Sequence of chain 1.B:
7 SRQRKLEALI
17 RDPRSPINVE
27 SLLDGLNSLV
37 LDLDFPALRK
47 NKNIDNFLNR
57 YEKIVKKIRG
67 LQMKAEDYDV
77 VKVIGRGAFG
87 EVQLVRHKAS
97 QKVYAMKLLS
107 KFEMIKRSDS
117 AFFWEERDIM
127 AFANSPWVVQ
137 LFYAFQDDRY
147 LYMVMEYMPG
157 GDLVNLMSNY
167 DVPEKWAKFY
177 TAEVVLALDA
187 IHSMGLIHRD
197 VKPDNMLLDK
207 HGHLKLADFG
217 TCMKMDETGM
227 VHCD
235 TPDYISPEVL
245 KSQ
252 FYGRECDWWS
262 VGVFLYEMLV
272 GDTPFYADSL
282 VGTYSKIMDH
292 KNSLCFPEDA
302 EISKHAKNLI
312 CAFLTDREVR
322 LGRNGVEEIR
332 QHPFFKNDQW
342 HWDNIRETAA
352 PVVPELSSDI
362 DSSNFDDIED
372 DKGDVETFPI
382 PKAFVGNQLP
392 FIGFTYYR

This protein binds this small molecule.
Small molecule (SMILES): COc1cccc([C@@H](C)NC(=O)N2CCC(c3ccncc3)CC2)c1

Binding-site contacts:
Ligand atom C11 contacts residue GLY83 of chain 1.B at 3.8 Å.
Ligand atom C11 contacts residue LYS103 of chain 1.B at 3.6 Å.
Ligand atom C26 contacts residue LEU203 of chain 1.B at 3.4 Å (hydrophobic).
Ligand atom C25 contacts residue MET154 of chain 1.B at 3.4 Å (hydrophobic).
Ligand atom C4 contacts residue ASP214 of chain 1.B at 3.2 Å.
Ligand atom C18 contacts residue ALA213 of chain 1.B at 3.7 Å (hydrophobic).
Ligand atom N3 contacts residue ASP214 of chain 1.B at 3.6 Å (salt-bridge).
Ligand atom C25 contacts residue ALA101 of chain 1.B at 3.8 Å (hydrophobic).
Ligand atom C9 contacts residue VAL88 of chain 1.B at 3.7 Å (hydrophobic).
Ligand atom C10 contacts residue GLY86 of chain 1.B at 3.7 Å.
Ligand atom C23 contacts residue ILE80 of chain 1.B at 3.8 Å (hydrophobic).
Ligand atom C14 contacts residue LYS103 of chain 1.B at 3.7 Å.
Ligand atom C2 contacts residue LYS103 of chain 1.B at 3.8 Å.
Ligand atom C10 contacts residue LYS103 of chain 1.B at 3.8 Å.
Ligand atom C2 contacts residue ASP214 of chain 1.B at 3.5 Å.
Ligand atom O12 contacts residue GLY86 of chain 1.B at 3.9 Å.
Ligand atom C13 contacts residue PHE85 of chain 1.B at 3.7 Å (hydrophobic).
Ligand atom C6 contacts residue ASP214 of chain 1.B at 3.6 Å.
Ligand atom C13 contacts residue LEU105 of chain 1.B at 3.8 Å (hydrophobic).
Ligand atom N15 contacts residue ASP214 of chain 1.B at 3.9 Å.
Ligand atom C25 contacts residue GLU152 of chain 1.B at 3.5 Å.
Ligand atom C23 contacts residue PHE366 of chain 1.B at 3.7 Å (hydrophobic).
Ligand atom O1 contacts residue LYS103 of chain 1.B at 2.6 Å (salt-bridge).
Ligand atom C18 contacts residue LEU203 of chain 1.B at 3.4 Å (hydrophobic).
Ligand atom O12 contacts residue LEU105 of chain 1.B at 3.2 Å.
Ligand atom N24 contacts residue ALA101 of chain 1.B at 3.6 Å.
Ligand atom C8 contacts residue VAL88 of chain 1.B at 3.7 Å (hydrophobic).
Ligand atom C7 contacts residue GLY83 of chain 1.B at 3.9 Å.
Ligand atom C10 contacts residue GLY83 of chain 1.B at 3.8 Å.
Ligand atom O12 contacts residue PHE85 of chain 1.B at 3.5 Å (h-bond).
Ligand atom C19 contacts residue MET151 of chain 1.B at 3.7 Å (hydrophobic).
Ligand atom N24 contacts residue TYR153 of chain 1.B at 3.8 Å.
Ligand atom C22 contacts residue LEU203 of chain 1.B at 3.4 Å (hydrophobic).
Ligand atom N24 contacts residue MET154 of chain 1.B at 3.1 Å (h-bond).
Ligand atom C17 contacts residue LEU203 of chain 1.B at 3.6 Å (hydrophobic).
Ligand atom C9 contacts residue GLY83 of chain 1.B at 3.7 Å.
Ligand atom C21 contacts residue LEU203 of chain 1.B at 3.1 Å (hydrophobic).
Ligand atom C14 contacts residue GLY83 of chain 1.B at 3.8 Å.
Ligand atom C20 contacts residue ASP214 of chain 1.B at 3.9 Å.
Ligand atom O1 contacts residue ASP214 of chain 1.B at 3.8 Å.